Binding-site contacts:
Ligand atom O5 contacts residue ASN63 of chain 2.A at 2.3 Å (h-bond).
Ligand atom C5 contacts residue ASN63 of chain 2.A at 3.6 Å.
Ligand atom C8 contacts residue GLU62 of chain 2.A at 3.8 Å.
Ligand atom C2 contacts residue ASN63 of chain 2.A at 2.5 Å.
Ligand atom C3 contacts residue ASN63 of chain 2.A at 3.8 Å.
Ligand atom O7 contacts residue ASN63 of chain 2.A at 3.5 Å (h-bond).
Ligand atom C7 contacts residue ASN63 of chain 2.A at 3.5 Å.
Ligand atom C5 contacts residue TYR94 of chain 2.A at 4.2 Å (hydrophobic).
Ligand atom C1 contacts residue ASN63 of chain 2.A at 1.4 Å.
Ligand atom C4 contacts residue ASN63 of chain 2.A at 4.2 Å.
Ligand atom O6 contacts residue TYR94 of chain 2.A at 3.1 Å (h-bond).
Ligand atom O5 contacts residue TYR94 of chain 2.A at 3.3 Å (h-bond).
Ligand atom N2 contacts residue ASN63 of chain 2.A at 3.0 Å (h-bond).
Ligand atom C6 contacts residue TYR94 of chain 2.A at 4.0 Å (hydrophobic).
Ligand atom C1 contacts residue TYR94 of chain 2.A at 4.2 Å (hydrophobic).

This protein binds this small molecule.
Small molecule (SMILES): CC(=O)N[C@@H]1[C@@H](O)[C@H](O)[C@@H](CO)O[C@H]1O

Sequence of chain 2.A:
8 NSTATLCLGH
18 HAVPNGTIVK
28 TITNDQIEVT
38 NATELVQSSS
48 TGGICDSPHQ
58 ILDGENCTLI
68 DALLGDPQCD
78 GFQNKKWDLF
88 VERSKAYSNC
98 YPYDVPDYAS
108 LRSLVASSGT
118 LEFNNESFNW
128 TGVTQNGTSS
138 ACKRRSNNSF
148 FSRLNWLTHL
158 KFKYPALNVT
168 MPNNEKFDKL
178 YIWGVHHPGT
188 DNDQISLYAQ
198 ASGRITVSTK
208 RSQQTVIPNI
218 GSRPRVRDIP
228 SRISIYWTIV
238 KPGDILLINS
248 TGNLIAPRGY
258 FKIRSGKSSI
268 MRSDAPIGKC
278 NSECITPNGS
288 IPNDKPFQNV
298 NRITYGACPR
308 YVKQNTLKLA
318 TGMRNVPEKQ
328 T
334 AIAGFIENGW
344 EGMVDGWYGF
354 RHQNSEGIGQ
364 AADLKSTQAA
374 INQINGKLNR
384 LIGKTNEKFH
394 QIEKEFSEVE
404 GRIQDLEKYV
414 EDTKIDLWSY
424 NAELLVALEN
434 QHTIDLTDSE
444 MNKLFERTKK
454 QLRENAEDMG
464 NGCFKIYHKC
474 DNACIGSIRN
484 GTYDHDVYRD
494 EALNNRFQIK